Sequence of chain 2.B:
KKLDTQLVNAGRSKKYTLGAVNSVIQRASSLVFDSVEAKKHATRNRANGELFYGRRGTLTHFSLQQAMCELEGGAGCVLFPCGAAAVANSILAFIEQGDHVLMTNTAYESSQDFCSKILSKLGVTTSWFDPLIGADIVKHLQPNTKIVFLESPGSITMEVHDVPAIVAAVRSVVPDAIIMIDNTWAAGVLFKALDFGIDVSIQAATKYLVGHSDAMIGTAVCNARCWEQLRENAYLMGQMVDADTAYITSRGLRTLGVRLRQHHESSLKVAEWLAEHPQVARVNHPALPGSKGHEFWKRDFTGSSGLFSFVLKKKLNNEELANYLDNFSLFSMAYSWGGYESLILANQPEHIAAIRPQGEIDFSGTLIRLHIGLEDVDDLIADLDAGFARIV

This protein binds this small molecule.
Small molecule (SMILES): Cc1ncc(COP(=O)(O)O)c(CN[C@@H](C)P(=O)(O)O)c1O

Binding-site contacts:
Ligand atom O3 contacts residue GLY86 of chain 2.B at 3.1 Å (h-bond).
Ligand atom P1 contacts residue GLY86 of chain 2.B at 3.4 Å.
Ligand atom O3 contacts residue CYS85 of chain 2.B at 3.2 Å (h-bond).
Ligand atom C8 contacts residue LYS210 of chain 2.B at 3.4 Å.
Ligand atom C4 contacts residue TYR111 of chain 2.B at 3.6 Å (hydrophobic).
Ligand atom O6 contacts residue SER339 of chain 2.B at 2.6 Å (h-bond).
Ligand atom C10 contacts residue TYR111 of chain 2.B at 3.5 Å (hydrophobic).
Ligand atom C6 contacts residue ASP185 of chain 2.B at 3.5 Å.
Ligand atom O4 contacts residue LYS210 of chain 2.B at 3.4 Å (salt-bridge).
Ligand atom C6 contacts residue GLU154 of chain 2.B at 3.3 Å.
Ligand atom C5 contacts residue TYR111 of chain 2.B at 3.5 Å (hydrophobic).
Ligand atom O2 contacts residue GLY86 of chain 2.B at 3.2 Å.
Ligand atom O8 contacts residue TRP340 of chain 2.B at 3.0 Å (h-bond).
Ligand atom O3 contacts residue ALA87 of chain 2.B at 2.9 Å (h-bond).
Ligand atom C1 contacts residue ASP185 of chain 2.B at 3.5 Å.
Ligand atom N2 contacts residue TYR111 of chain 2.B at 3.5 Å.
Ligand atom O4 contacts residue TYR56 of chain 1.B at 2.5 Å (h-bond).
Ligand atom O2 contacts residue ALA87 of chain 2.B at 3.5 Å (h-bond).
Ligand atom O5 contacts residue THR209 of chain 2.B at 2.6 Å (h-bond).
Ligand atom C8 contacts residue TYR111 of chain 2.B at 3.4 Å (hydrophobic).
Ligand atom O6 contacts residue TYR338 of chain 2.B at 3.5 Å.
Ligand atom P1 contacts residue ARG58 of chain 1.B at 3.5 Å.
Ligand atom O5 contacts residue GLY86 of chain 2.B at 2.8 Å (h-bond).
Ligand atom C7 contacts residue ARG58 of chain 1.B at 3.5 Å.
Ligand atom O5 contacts residue CYS85 of chain 2.B at 3.6 Å.
Ligand atom O6 contacts residue ARG372 of chain 2.B at 2.8 Å (salt-bridge).
Ligand atom C7 contacts residue ALA87 of chain 2.B at 3.5 Å (hydrophobic).
Ligand atom O1 contacts residue TRP340 of chain 2.B at 3.5 Å.
Ligand atom O8 contacts residue ARG372 of chain 2.B at 2.6 Å (salt-bridge).
Ligand atom N2 contacts residue LYS210 of chain 2.B at 3.5 Å.
Ligand atom C4 contacts residue LYS210 of chain 2.B at 3.6 Å.
Ligand atom C7 contacts residue TYR111 of chain 2.B at 3.5 Å (hydrophobic).
Ligand atom O7 contacts residue TYR111 of chain 2.B at 3.3 Å.
Ligand atom N1 contacts residue ASP185 of chain 2.B at 2.6 Å (salt-bridge).
Ligand atom O2 contacts residue ALA207 of chain 2.B at 3.3 Å.
Ligand atom C9 contacts residue LYS210 of chain 2.B at 3.6 Å.
Ligand atom C2 contacts residue ASP185 of chain 2.B at 3.4 Å.
Ligand atom C10 contacts residue TYR56 of chain 1.B at 3.6 Å (hydrophobic).
Ligand atom O3 contacts residue ARG58 of chain 1.B at 2.8 Å (salt-bridge).
Ligand atom O4 contacts residue ARG58 of chain 1.B at 2.8 Å (salt-bridge).

Sequence of chain 1.B:
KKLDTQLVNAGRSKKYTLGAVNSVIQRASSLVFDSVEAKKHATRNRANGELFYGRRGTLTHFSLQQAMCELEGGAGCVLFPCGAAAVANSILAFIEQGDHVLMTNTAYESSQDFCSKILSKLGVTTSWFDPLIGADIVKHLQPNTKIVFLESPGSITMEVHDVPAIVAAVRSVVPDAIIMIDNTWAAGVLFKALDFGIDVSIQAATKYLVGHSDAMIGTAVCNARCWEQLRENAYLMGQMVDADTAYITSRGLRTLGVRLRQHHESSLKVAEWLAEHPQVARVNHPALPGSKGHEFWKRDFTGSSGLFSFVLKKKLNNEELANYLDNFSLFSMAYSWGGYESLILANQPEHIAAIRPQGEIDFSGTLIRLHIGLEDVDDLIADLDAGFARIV